This small molecule binds to this protein.
Small molecule (SMILES): CCCCCCCCCC(=O)N(CCO)C[C@@H](O)[C@@H](O)[C@@H](O)[C@@H](O)CO

Binding-site contacts:
Ligand atom O63 contacts residue ALA269 of chain 1.A at 3.9 Å.
Ligand atom C15 contacts residue TRP272 of chain 1.A at 3.8 Å (hydrophobic).
Ligand atom O49 contacts residue ALA276 of chain 1.A at 3.4 Å.
Ligand atom C12 contacts residue VAL268 of chain 1.A at 4.5 Å (hydrophobic).
Ligand atom C21 contacts residue TRP272 of chain 1.A at 4.3 Å (hydrophobic).
Ligand atom C40 contacts residue ALA276 of chain 1.A at 4.5 Å (hydrophobic).
Ligand atom O49 contacts residue LEU273 of chain 1.A at 4.2 Å.
Ligand atom C9 contacts residue VAL268 of chain 1.A at 3.2 Å (hydrophobic).
Ligand atom O34 contacts residue LEU17 of chain 1.A at 4.2 Å.
Ligand atom C1 contacts residue VAL268 of chain 1.A at 4.0 Å (hydrophobic).
Ligand atom C18 contacts residue TRP272 of chain 1.A at 4.2 Å (hydrophobic).
Ligand atom C12 contacts residue VAL72 of chain 1.A at 4.1 Å (hydrophobic).
Ligand atom C27 contacts residue TRP272 of chain 1.A at 4.2 Å (hydrophobic).
Ligand atom C37 contacts residue ALA276 of chain 1.A at 4.3 Å (hydrophobic).
Ligand atom O34 contacts residue VAL21 of chain 1.A at 3.6 Å.
Ligand atom O49 contacts residue MET280 of chain 1.A at 4.3 Å.
Ligand atom C60 contacts residue TRP272 of chain 1.A at 4.5 Å (hydrophobic).
Ligand atom C0 contacts residue VAL268 of chain 1.A at 3.9 Å (hydrophobic).
Ligand atom O63 contacts residue TRP272 of chain 1.A at 3.8 Å.
Ligand atom C60 contacts residue LEU273 of chain 1.A at 4.4 Å (hydrophobic).
Ligand atom O63 contacts residue LEU273 of chain 1.A at 4.2 Å.
Ligand atom O53 contacts residue MET280 of chain 1.A at 3.6 Å.

Sequence of chain 1.A:
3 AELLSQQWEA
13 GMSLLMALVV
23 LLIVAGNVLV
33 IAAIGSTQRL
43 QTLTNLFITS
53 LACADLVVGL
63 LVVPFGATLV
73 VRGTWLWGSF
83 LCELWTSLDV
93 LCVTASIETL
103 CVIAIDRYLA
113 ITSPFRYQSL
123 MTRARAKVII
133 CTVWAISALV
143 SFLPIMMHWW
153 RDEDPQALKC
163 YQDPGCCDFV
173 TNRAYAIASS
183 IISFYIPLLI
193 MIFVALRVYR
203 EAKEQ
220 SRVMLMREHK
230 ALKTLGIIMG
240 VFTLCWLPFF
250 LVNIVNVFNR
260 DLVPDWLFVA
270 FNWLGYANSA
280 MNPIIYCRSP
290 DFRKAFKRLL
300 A